Sequence of chain 1.A:
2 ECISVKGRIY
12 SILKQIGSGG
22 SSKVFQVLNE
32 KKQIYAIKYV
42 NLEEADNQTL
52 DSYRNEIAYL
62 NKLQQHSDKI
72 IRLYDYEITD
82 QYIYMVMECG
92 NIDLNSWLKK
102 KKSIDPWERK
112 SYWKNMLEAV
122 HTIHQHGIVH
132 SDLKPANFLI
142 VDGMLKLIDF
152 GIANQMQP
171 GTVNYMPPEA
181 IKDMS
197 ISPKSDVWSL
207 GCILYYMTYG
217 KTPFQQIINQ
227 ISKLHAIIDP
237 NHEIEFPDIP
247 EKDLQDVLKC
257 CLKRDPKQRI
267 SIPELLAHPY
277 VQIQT

Binding-site contacts:
Ligand atom C2 contacts residue ILE93 of chain 1.A at 3.9 Å (hydrophobic).
Ligand atom C18 contacts residue GLY18 of chain 1.A at 3.8 Å.
Ligand atom C23 contacts residue GLN27 of chain 1.A at 3.5 Å.
Ligand atom C21 contacts residue ILE93 of chain 1.A at 3.8 Å (hydrophobic).
Ligand atom N6 contacts residue GLY91 of chain 1.A at 2.8 Å (h-bond).
Ligand atom C8 contacts residue CYS90 of chain 1.A at 3.6 Å (hydrophobic).
Ligand atom C21 contacts residue ASN92 of chain 1.A at 3.3 Å.
Ligand atom C1 contacts residue ASP94 of chain 1.A at 3.4 Å.
Ligand atom C12 contacts residue ILE149 of chain 1.A at 3.5 Å (hydrophobic).
Ligand atom N6 contacts residue GLN27 of chain 1.A at 3.5 Å (h-bond).
Ligand atom C1 contacts residue ILE93 of chain 1.A at 3.8 Å (hydrophobic).
Ligand atom C4 contacts residue ILE93 of chain 1.A at 3.7 Å (hydrophobic).
Ligand atom C22 contacts residue ASN92 of chain 1.A at 3.6 Å.
Ligand atom C9 contacts residue GLU89 of chain 1.A at 3.2 Å.
Ligand atom C10 contacts residue ALA37 of chain 1.A at 3.7 Å (hydrophobic).
Ligand atom N2 contacts residue CYS90 of chain 1.A at 2.6 Å (h-bond).
Ligand atom N6 contacts residue CYS90 of chain 1.A at 3.0 Å (h-bond).
Ligand atom C23 contacts residue ASN92 of chain 1.A at 3.8 Å.
Ligand atom N3 contacts residue MET88 of chain 1.A at 3.6 Å (h-bond).
Ligand atom C3 contacts residue ASN92 of chain 1.A at 3.7 Å.
Ligand atom C10 contacts residue GLU89 of chain 1.A at 3.6 Å.
Ligand atom C9 contacts residue CYS90 of chain 1.A at 3.7 Å (hydrophobic).
Ligand atom C15 contacts residue ALA137 of chain 1.A at 3.9 Å (hydrophobic).
Ligand atom N3 contacts residue ILE149 of chain 1.A at 3.5 Å.
Ligand atom C17 contacts residue MET157 of chain 1.A at 3.6 Å (hydrophobic).
Ligand atom C7 contacts residue CYS90 of chain 1.A at 3.4 Å (hydrophobic).
Ligand atom C7 contacts residue LEU140 of chain 1.A at 3.6 Å (hydrophobic).
Ligand atom C5 contacts residue ILE17 of chain 1.A at 3.2 Å (hydrophobic).
Ligand atom C19 contacts residue VAL25 of chain 1.A at 3.8 Å (hydrophobic).
Ligand atom C contacts residue SER97 of chain 1.A at 3.8 Å.
Ligand atom C5 contacts residue ASP94 of chain 1.A at 3.8 Å.
Ligand atom C6 contacts residue ILE17 of chain 1.A at 3.3 Å (hydrophobic).
Ligand atom C23 contacts residue CYS90 of chain 1.A at 3.5 Å (hydrophobic).
Ligand atom O contacts residue ASN92 of chain 1.A at 2.6 Å (h-bond).
Ligand atom C4 contacts residue ILE17 of chain 1.A at 3.8 Å (hydrophobic).
Ligand atom C23 contacts residue GLY91 of chain 1.A at 3.5 Å.
Ligand atom C20 contacts residue CYS90 of chain 1.A at 3.2 Å (hydrophobic).
Ligand atom N2 contacts residue LEU140 of chain 1.A at 3.4 Å.
Ligand atom C9 contacts residue ALA37 of chain 1.A at 3.4 Å (hydrophobic).
Ligand atom C10 contacts residue ILE72 of chain 1.A at 3.7 Å (hydrophobic).

A protein and the small-molecule ligand that binds it are described below.
Small molecule (SMILES): Cn1cc(-c2ccc(Nc3ccc(C#N)c(NC4CCCCC4)n3)cc2OCC#N)cn1